A small-molecule ligand and the protein it binds are described below.
Small molecule (SMILES): CCN(Cc1cccnc1)C(=O)CN(c1ccc(OC)nc1)S(=O)(=O)c1ccccc1C

Binding-site contacts:
Ligand atom O21 contacts residue SER79 of chain 1.B at 3.7 Å.
Ligand atom C19 contacts residue HIS288 of chain 1.B at 3.3 Å.
Ligand atom C16 contacts residue ILE258 of chain 1.B at 3.8 Å (hydrophobic).
Ligand atom O25 contacts residue PRO99 of chain 1.B at 3.4 Å (h-bond).
Ligand atom O12 contacts residue ILE258 of chain 1.B at 3.7 Å.
Ligand atom C02 contacts residue THR103 of chain 1.B at 3.9 Å.
Ligand atom C08 contacts residue TYR255 of chain 1.B at 3.8 Å (hydrophobic).
Ligand atom C08 contacts residue VAL106 of chain 1.B at 3.8 Å (hydrophobic).
Ligand atom C20 contacts residue HIS288 of chain 1.B at 3.6 Å.
Ligand atom N07 contacts residue VAL106 of chain 1.B at 3.7 Å.
Ligand atom C08 contacts residue ILE258 of chain 1.B at 3.7 Å (hydrophobic).
Ligand atom C22 contacts residue TYR292 of chain 1.B at 3.5 Å (hydrophobic).
Ligand atom C06 contacts residue ILE258 of chain 1.B at 3.8 Å (hydrophobic).
Ligand atom C04 contacts residue ASN262 of chain 1.B at 3.5 Å.
Ligand atom O21 contacts residue TYR292 of chain 1.B at 3.6 Å.
Ligand atom C26 contacts residue PRO99 of chain 1.B at 3.8 Å (hydrophobic).
Ligand atom O24 contacts residue PRO99 of chain 1.B at 3.5 Å.
Ligand atom C02 contacts residue PHE195 of chain 1.B at 3.9 Å (hydrophobic).
Ligand atom C27 contacts residue MET159 of chain 1.B at 3.9 Å (hydrophobic).
Ligand atom C22 contacts residue HIS288 of chain 1.B at 3.4 Å.
Ligand atom C01 contacts residue GLN155 of chain 1.B at 3.5 Å.
Ligand atom C09 contacts residue ILE258 of chain 1.B at 3.7 Å (hydrophobic).
Ligand atom C32 contacts residue GLN102 of chain 1.B at 3.6 Å.
Ligand atom C18 contacts residue ILE258 of chain 1.B at 3.9 Å (hydrophobic).
Ligand atom N17 contacts residue GLN102 of chain 1.B at 3.8 Å.
Ligand atom C22 contacts residue VAL291 of chain 1.B at 3.5 Å (hydrophobic).
Ligand atom C27 contacts residue PRO99 of chain 1.B at 3.9 Å (hydrophobic).
Ligand atom O24 contacts residue GLN155 of chain 1.B at 3.2 Å (h-bond).
Ligand atom O25 contacts residue GLN102 of chain 1.B at 3.6 Å.
Ligand atom N07 contacts residue ILE258 of chain 1.B at 3.9 Å.
Ligand atom C29 contacts residue TRP88 of chain 1.B at 3.7 Å (hydrophobic).
Ligand atom C18 contacts residue HIS288 of chain 1.B at 3.6 Å.
Ligand atom O25 contacts residue THR103 of chain 1.B at 3.9 Å.
Ligand atom O21 contacts residue HIS288 of chain 1.B at 3.5 Å.
Ligand atom C10 contacts residue PHE195 of chain 1.B at 3.5 Å (hydrophobic).
Ligand atom C05 contacts residue PHE195 of chain 1.B at 3.6 Å (hydrophobic).
Ligand atom C01 contacts residue HIS192 of chain 1.B at 3.4 Å.
Ligand atom C09 contacts residue SER259 of chain 1.B at 3.4 Å.
Ligand atom C01 contacts residue GLU180 of chain 1.B at 3.6 Å.
Ligand atom N17 contacts residue ILE258 of chain 1.B at 3.5 Å.

Sequence of chain 1.B:
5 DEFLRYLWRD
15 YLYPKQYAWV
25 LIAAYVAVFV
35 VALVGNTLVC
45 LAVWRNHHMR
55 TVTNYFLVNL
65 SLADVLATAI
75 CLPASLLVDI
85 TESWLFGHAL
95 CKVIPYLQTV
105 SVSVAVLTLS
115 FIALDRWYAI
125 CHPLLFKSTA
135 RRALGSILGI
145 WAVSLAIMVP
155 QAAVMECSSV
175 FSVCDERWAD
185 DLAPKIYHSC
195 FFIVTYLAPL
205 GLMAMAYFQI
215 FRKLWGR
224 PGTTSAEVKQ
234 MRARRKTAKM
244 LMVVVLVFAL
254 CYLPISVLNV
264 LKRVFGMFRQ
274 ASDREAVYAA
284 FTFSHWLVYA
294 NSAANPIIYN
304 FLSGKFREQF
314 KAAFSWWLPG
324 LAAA